Binding-site contacts:
Ligand atom O6 contacts residue GLY283 of chain 1.A at 3.2 Å.
Ligand atom C5 contacts residue MET284 of chain 1.A at 3.7 Å (hydrophobic).
Ligand atom O1P contacts residue TYR281 of chain 1.A at 2.6 Å (h-bond).
Ligand atom O2' contacts residue ASP234 of chain 1.A at 2.7 Å (salt-bridge).
Ligand atom C5 contacts residue FWV1 of chain 1.C at 3.7 Å.
Ligand atom O6 contacts residue GLY285 of chain 1.A at 2.8 Å (h-bond).
Ligand atom C5' contacts residue TYR281 of chain 1.A at 3.6 Å (hydrophobic).
Ligand atom N7 contacts residue MET284 of chain 1.A at 3.0 Å (h-bond).
Ligand atom O3P contacts residue SER199 of chain 1.A at 3.0 Å (h-bond).
Ligand atom C3' contacts residue SER68 of chain 1.A at 3.7 Å.
Ligand atom O3P contacts residue GLY198 of chain 1.A at 3.6 Å.
Ligand atom O5' contacts residue GLY235 of chain 1.A at 3.6 Å.
Ligand atom C5 contacts residue ILE200 of chain 1.A at 3.5 Å (hydrophobic).
Ligand atom O2P contacts residue SER258 of chain 1.A at 3.4 Å (h-bond).
Ligand atom O5' contacts residue GLY198 of chain 1.A at 3.6 Å.
Ligand atom O3' contacts residue MET255 of chain 1.A at 3.7 Å.
Ligand atom O6 contacts residue FWV1 of chain 1.C at 3.3 Å (h-bond).
Ligand atom C2 contacts residue CYS201 of chain 1.A at 3.4 Å (hydrophobic).
Ligand atom N3 contacts residue FWV1 of chain 1.C at 3.3 Å.
Ligand atom C4 contacts residue FWV1 of chain 1.C at 3.7 Å.
Ligand atom C6 contacts residue FWV1 of chain 1.C at 3.0 Å.
Ligand atom O6 contacts residue MET284 of chain 1.A at 3.2 Å (h-bond).
Ligand atom C2 contacts residue GLU318 of chain 1.A at 3.5 Å.
Ligand atom O2' contacts residue FWV1 of chain 1.C at 3.5 Å.
Ligand atom C4' contacts residue ASP234 of chain 1.A at 3.5 Å.
Ligand atom O1P contacts residue SER258 of chain 1.A at 3.1 Å (h-bond).
Ligand atom C2 contacts residue FWV1 of chain 1.C at 3.2 Å.
Ligand atom O6 contacts residue GLY319 of chain 1.A at 3.4 Å.
Ligand atom C6 contacts residue GLY285 of chain 1.A at 3.7 Å.
Ligand atom O3' contacts residue SER68 of chain 1.A at 2.9 Å (h-bond).
Ligand atom C8 contacts residue MET70 of chain 1.A at 3.6 Å (hydrophobic).
Ligand atom N1 contacts residue FWV1 of chain 1.C at 2.8 Å (h-bond).
Ligand atom O2P contacts residue GLY257 of chain 1.A at 2.9 Å (h-bond).
Ligand atom C3' contacts residue ASP234 of chain 1.A at 3.4 Å.
Ligand atom O1P contacts residue SER199 of chain 1.A at 2.7 Å (h-bond).
Ligand atom N1 contacts residue GLU318 of chain 1.A at 2.7 Å (salt-bridge).
Ligand atom O3P contacts residue GLY236 of chain 1.A at 2.9 Å (h-bond).
Ligand atom N7 contacts residue GLY283 of chain 1.A at 3.7 Å.
Ligand atom C4 contacts residue ILE200 of chain 1.A at 3.7 Å (hydrophobic).
Ligand atom O3' contacts residue ASP234 of chain 1.A at 2.5 Å (salt-bridge).

Sequence of chain 1.A:
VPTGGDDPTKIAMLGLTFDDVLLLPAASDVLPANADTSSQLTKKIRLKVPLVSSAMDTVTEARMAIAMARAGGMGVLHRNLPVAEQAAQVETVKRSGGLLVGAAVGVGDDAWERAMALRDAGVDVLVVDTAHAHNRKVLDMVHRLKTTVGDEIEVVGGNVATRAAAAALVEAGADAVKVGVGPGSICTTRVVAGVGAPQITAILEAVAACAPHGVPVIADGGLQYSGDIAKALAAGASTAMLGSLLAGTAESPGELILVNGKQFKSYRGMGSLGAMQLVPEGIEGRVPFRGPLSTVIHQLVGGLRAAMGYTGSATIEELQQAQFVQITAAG

A small-molecule ligand and the protein it binds are described below.
Small molecule (SMILES): O=c1[nH]cnc2c1ncn2[C@@H]1O[C@H](COP(=O)(O)O)[C@@H](O)[C@H]1O